Sequence of chain 1.C:
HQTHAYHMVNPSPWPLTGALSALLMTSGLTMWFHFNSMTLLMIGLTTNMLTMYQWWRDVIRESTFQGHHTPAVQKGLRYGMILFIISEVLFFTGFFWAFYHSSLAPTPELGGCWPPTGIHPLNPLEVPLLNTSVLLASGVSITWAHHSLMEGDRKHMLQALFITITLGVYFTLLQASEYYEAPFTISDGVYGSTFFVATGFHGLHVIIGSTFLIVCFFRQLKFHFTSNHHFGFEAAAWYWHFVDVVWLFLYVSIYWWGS

The protein below binds the small molecule below.
Small molecule (SMILES): C[C@H](CCC(=O)O)[C@H]1CC[C@H]2[C@@H]3[C@H](O)C[C@@H]4C[C@H](O)CC[C@]4(C)[C@H]3C[C@H](O)[C@]12C

Sequence of chain 1.J:
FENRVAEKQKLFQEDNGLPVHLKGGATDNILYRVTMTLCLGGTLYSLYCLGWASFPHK

Binding-site contacts:
Ligand atom C19 contacts residue PHE164 of chain 1.C at 3.8 Å (hydrophobic).
Ligand atom C6 contacts residue PHE164 of chain 1.C at 4.1 Å (hydrophobic).
Ligand atom C18 contacts residue LEU223 of chain 1.C at 3.7 Å (hydrophobic).
Ligand atom C21 contacts residue PHE1 of chain 1.J at 4.1 Å (hydrophobic).
Ligand atom C18 contacts residue LEU160 of chain 1.C at 3.7 Å (hydrophobic).
Ligand atom O25 contacts residue PHE225 of chain 1.C at 4.4 Å.
Ligand atom C18 contacts residue PHE219 of chain 1.C at 4.5 Å (hydrophobic).
Ligand atom C4 contacts residue PHE164 of chain 1.C at 4.5 Å (hydrophobic).
Ligand atom O25 contacts residue ARG156 of chain 1.C at 2.8 Å (salt-bridge).
Ligand atom C7 contacts residue GLN161 of chain 1.C at 4.3 Å.
Ligand atom C24 contacts residue PHE1 of chain 1.J at 4.0 Å (hydrophobic).
Ligand atom C6 contacts residue GLN161 of chain 1.C at 4.1 Å.
Ligand atom C6 contacts residue LEU160 of chain 1.C at 4.5 Å (hydrophobic).
Ligand atom C3 contacts residue PHE164 of chain 1.C at 4.5 Å (hydrophobic).
Ligand atom C16 contacts residue LEU160 of chain 1.C at 4.2 Å (hydrophobic).
Ligand atom C15 contacts residue LYS157 of chain 1.C at 4.4 Å.
Ligand atom O25 contacts residue PHE1 of chain 1.J at 3.2 Å (h-bond).
Ligand atom C5 contacts residue PHE164 of chain 1.C at 3.9 Å (hydrophobic).
Ligand atom C23 contacts residue PHE1 of chain 1.J at 3.8 Å (hydrophobic).
Ligand atom O26 contacts residue ARG156 of chain 1.C at 2.9 Å (salt-bridge).
Ligand atom C24 contacts residue ARG156 of chain 1.C at 3.5 Å.
Ligand atom C19 contacts residue PHE219 of chain 1.C at 3.9 Å (hydrophobic).